Sequence of chain 1.A:
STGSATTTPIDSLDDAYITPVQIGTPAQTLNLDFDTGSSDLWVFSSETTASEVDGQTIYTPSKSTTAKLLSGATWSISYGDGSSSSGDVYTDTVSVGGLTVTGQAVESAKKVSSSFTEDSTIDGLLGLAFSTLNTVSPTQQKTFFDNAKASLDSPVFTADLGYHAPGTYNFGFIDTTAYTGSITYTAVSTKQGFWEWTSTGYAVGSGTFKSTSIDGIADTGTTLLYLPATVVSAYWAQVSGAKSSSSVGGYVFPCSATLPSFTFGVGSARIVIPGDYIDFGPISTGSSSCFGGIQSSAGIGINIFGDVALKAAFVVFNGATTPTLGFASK

Binding-site contacts:
Ligand atom C11 contacts residue SER83 of chain 1.A at 4.1 Å.
Ligand atom C contacts residue GLY80 of chain 1.A at 3.6 Å.
Ligand atom C2 contacts residue THR222 of chain 1.A at 3.6 Å.
Ligand atom C6 contacts residue THR222 of chain 1.A at 4.0 Å.
Ligand atom N contacts residue ASP35 of chain 1.A at 3.9 Å.
Ligand atom C2 contacts residue ASP81 of chain 1.A at 3.9 Å.
Ligand atom C3 contacts residue THR222 of chain 1.A at 3.7 Å.
Ligand atom O1 contacts residue TYR226 of chain 1.A at 3.8 Å.
Ligand atom C4 contacts residue GLY80 of chain 1.A at 3.7 Å.
Ligand atom O contacts residue ASP81 of chain 1.A at 3.8 Å.
Ligand atom C4 contacts residue ASP81 of chain 1.A at 3.6 Å.
Ligand atom C1 contacts residue THR222 of chain 1.A at 4.1 Å.
Ligand atom C8 contacts residue GLY221 of chain 1.A at 3.9 Å.
Ligand atom C5 contacts residue GLY221 of chain 1.A at 3.9 Å.
Ligand atom C9 contacts residue GLY221 of chain 1.A at 3.4 Å.
Ligand atom C7 contacts residue THR222 of chain 1.A at 3.8 Å.
Ligand atom C3 contacts residue GLY80 of chain 1.A at 3.8 Å.
Ligand atom C1 contacts residue ILE300 of chain 1.A at 4.2 Å (hydrophobic).
Ligand atom C1 contacts residue ILE304 of chain 1.A at 3.8 Å (hydrophobic).
Ligand atom C11 contacts residue ASP81 of chain 1.A at 3.6 Å.
Ligand atom C contacts residue ASP81 of chain 1.A at 4.2 Å.
Ligand atom C11 contacts residue TYR79 of chain 1.A at 3.6 Å (hydrophobic).
Ligand atom C contacts residue ILE304 of chain 1.A at 4.0 Å (hydrophobic).
Ligand atom C6 contacts residue GLY221 of chain 1.A at 3.5 Å.
Ligand atom C9 contacts residue LEU125 of chain 1.A at 3.7 Å (hydrophobic).
Ligand atom O contacts residue ILE304 of chain 1.A at 4.2 Å.
Ligand atom C3 contacts residue ASP81 of chain 1.A at 3.6 Å.
Ligand atom O1 contacts residue THR222 of chain 1.A at 3.8 Å.
Ligand atom O contacts residue GLY80 of chain 1.A at 3.3 Å.
Ligand atom C5 contacts residue ASP81 of chain 1.A at 4.0 Å.
Ligand atom C1 contacts residue TYR226 of chain 1.A at 3.7 Å (hydrophobic).
Ligand atom C10 contacts residue LEU125 of chain 1.A at 3.6 Å (hydrophobic).
Ligand atom C10 contacts residue TYR79 of chain 1.A at 3.7 Å (hydrophobic).
Ligand atom C7 contacts residue ASP81 of chain 1.A at 3.9 Å.
Ligand atom N contacts residue GLY221 of chain 1.A at 2.8 Å (h-bond).
Ligand atom C4 contacts residue THR222 of chain 1.A at 3.9 Å.
Ligand atom C6 contacts residue ASP81 of chain 1.A at 3.9 Å.
Ligand atom C8 contacts residue TYR79 of chain 1.A at 3.8 Å (hydrophobic).
Ligand atom C9 contacts residue ASP35 of chain 1.A at 3.4 Å.
Ligand atom C5 contacts residue THR222 of chain 1.A at 4.0 Å.

This small molecule binds to this protein.
Small molecule (SMILES): c1cc2c(cc1[C@H]1CCCN1)OCCO2